Binding-site contacts:
Ligand atom O8 contacts residue GLU91 of chain 1.B at 4.0 Å.
Ligand atom C5 contacts residue LEU53 of chain 1.B at 3.8 Å (hydrophobic).
Ligand atom O8 contacts residue THR52 of chain 1.B at 2.9 Å (h-bond).
Ligand atom O8 contacts residue GLU28 of chain 1.B at 3.7 Å.
Ligand atom O50 contacts residue GLY48 of chain 1.B at 4.1 Å.
Ligand atom N1 contacts residue LEU21 of chain 1.B at 3.5 Å.
Ligand atom N6 contacts residue PRO24 of chain 1.B at 3.7 Å.
Ligand atom N6 contacts residue THR25 of chain 1.B at 3.6 Å.
Ligand atom O40 contacts residue GLY50 of chain 1.B at 4.1 Å.
Ligand atom C50 contacts residue GLY50 of chain 1.B at 4.0 Å.
Ligand atom C8 contacts residue LYS51 of chain 1.B at 4.1 Å.
Ligand atom C8 contacts residue THR52 of chain 1.B at 3.9 Å.
Ligand atom O30 contacts residue GLU91 of chain 1.B at 3.8 Å.
Ligand atom C6 contacts residue THR23 of chain 1.B at 3.7 Å.
Ligand atom C5 contacts residue GLU28 of chain 1.B at 3.9 Å.
Ligand atom C6 contacts residue LEU21 of chain 1.B at 4.1 Å (hydrophobic).
Ligand atom O1P contacts residue THR49 of chain 1.B at 3.8 Å.
Ligand atom O20 contacts residue GLU91 of chain 1.B at 2.6 Å (salt-bridge).
Ligand atom C6 contacts residue GLU28 of chain 1.B at 3.7 Å.
Ligand atom N6 contacts residue LEU53 of chain 1.B at 3.7 Å.
Ligand atom N1 contacts residue THR23 of chain 1.B at 3.7 Å.
Ligand atom N6 contacts residue PHE3 of chain 1.B at 3.6 Å.
Ligand atom O8 contacts residue LYS51 of chain 1.B at 3.3 Å (salt-bridge).
Ligand atom C20 contacts residue GLU91 of chain 1.B at 3.2 Å.
Ligand atom N7 contacts residue LEU53 of chain 1.B at 3.8 Å.
Ligand atom N3 contacts residue LEU21 of chain 1.B at 3.5 Å.
Ligand atom C4 contacts residue LEU21 of chain 1.B at 4.0 Å (hydrophobic).
Ligand atom P contacts residue GLY48 of chain 1.B at 3.9 Å.
Ligand atom C6 contacts residue LEU53 of chain 1.B at 3.8 Å (hydrophobic).
Ligand atom O8 contacts residue GLY50 of chain 1.B at 3.7 Å.
Ligand atom O3P contacts residue GLY48 of chain 1.B at 3.5 Å (h-bond).
Ligand atom C50 contacts residue GLY48 of chain 1.B at 3.5 Å.
Ligand atom N6 contacts residue GLU28 of chain 1.B at 2.7 Å (salt-bridge).
Ligand atom N7 contacts residue GLU28 of chain 1.B at 2.7 Å (salt-bridge).
Ligand atom O1P contacts residue GLY48 of chain 1.B at 3.5 Å (h-bond).
Ligand atom C8 contacts residue GLU28 of chain 1.B at 3.6 Å.
Ligand atom O1P contacts residue GLY50 of chain 1.B at 3.9 Å.
Ligand atom N6 contacts residue THR23 of chain 1.B at 2.8 Å (h-bond).
Ligand atom C8 contacts residue GLY50 of chain 1.B at 4.0 Å.
Ligand atom C2 contacts residue LEU21 of chain 1.B at 3.2 Å (hydrophobic).

Sequence of chain 1.B:
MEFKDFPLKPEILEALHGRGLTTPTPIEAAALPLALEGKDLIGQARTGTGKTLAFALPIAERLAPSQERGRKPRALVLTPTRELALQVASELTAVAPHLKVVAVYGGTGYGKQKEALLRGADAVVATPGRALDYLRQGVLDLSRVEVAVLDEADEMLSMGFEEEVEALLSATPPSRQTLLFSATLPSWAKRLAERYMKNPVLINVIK

This small molecule binds to this protein.
Small molecule (SMILES): Nc1ncnc2c1[nH]c(=O)n2[C@@H]1O[C@H](COP(=O)(O)O)[C@@H](O)[C@H]1O